Sequence of chain 1.A:
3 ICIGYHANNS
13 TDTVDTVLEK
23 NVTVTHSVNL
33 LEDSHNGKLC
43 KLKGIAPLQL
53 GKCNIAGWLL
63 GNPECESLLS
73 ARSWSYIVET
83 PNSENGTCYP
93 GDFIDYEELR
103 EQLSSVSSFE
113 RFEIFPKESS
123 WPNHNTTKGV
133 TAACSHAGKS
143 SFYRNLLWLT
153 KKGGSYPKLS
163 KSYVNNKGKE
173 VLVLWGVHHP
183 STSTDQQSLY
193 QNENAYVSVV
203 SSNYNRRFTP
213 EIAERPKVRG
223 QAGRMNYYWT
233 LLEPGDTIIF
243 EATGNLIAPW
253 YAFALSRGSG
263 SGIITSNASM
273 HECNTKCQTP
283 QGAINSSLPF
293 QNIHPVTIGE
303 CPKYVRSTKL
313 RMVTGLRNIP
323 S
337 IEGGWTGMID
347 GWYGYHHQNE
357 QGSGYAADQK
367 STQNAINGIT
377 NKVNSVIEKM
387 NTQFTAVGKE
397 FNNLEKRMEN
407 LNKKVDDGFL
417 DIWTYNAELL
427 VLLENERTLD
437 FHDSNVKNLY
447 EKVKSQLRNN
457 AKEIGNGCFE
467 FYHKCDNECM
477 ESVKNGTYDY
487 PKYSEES

This protein binds this small molecule.
Small molecule (SMILES): CC(=O)N[C@@H]1[C@@H](O)[C@H](O)[C@@H](CO)O[C@H]1O

Binding-site contacts:
Ligand atom C3 contacts residue ASN269 of chain 1.A at 3.8 Å.
Ligand atom O7 contacts residue ASN269 of chain 1.A at 4.2 Å.
Ligand atom C7 contacts residue ASN269 of chain 1.A at 3.8 Å.
Ligand atom O5 contacts residue ASN269 of chain 1.A at 2.4 Å (h-bond).
Ligand atom C1 contacts residue ASN269 of chain 1.A at 1.4 Å.
Ligand atom N2 contacts residue ASN269 of chain 1.A at 2.9 Å (h-bond).
Ligand atom C5 contacts residue ASN269 of chain 1.A at 3.7 Å.
Ligand atom C2 contacts residue ASN269 of chain 1.A at 2.4 Å.
Ligand atom C4 contacts residue ASN269 of chain 1.A at 4.2 Å.